Binding-site contacts:
Ligand atom C2 contacts residue ASN19 of chain 1.Q at 3.4 Å.
Ligand atom C6 contacts residue ASN19 of chain 1.Q at 4.0 Å.
Ligand atom N2 contacts residue ASN19 of chain 1.Q at 4.1 Å.
Ligand atom C4 contacts residue ASN19 of chain 1.Q at 4.5 Å.
Ligand atom C1 contacts residue ASN19 of chain 1.Q at 1.9 Å.
Ligand atom O6 contacts residue ASN19 of chain 1.Q at 4.3 Å.
Ligand atom O5 contacts residue ASN19 of chain 1.Q at 2.1 Å (h-bond).
Ligand atom C8 contacts residue TYR17 of chain 1.Q at 4.3 Å (hydrophobic).
Ligand atom C5 contacts residue ASN19 of chain 1.Q at 3.3 Å.
Ligand atom C3 contacts residue ASN19 of chain 1.Q at 4.4 Å.

The small molecule below binds the protein below.
Small molecule (SMILES): CC(=O)N[C@H]1[C@H](O[C@H]2[C@H](O)[C@@H](NC(C)=O)CO[C@@H]2CO)O[C@H](CO)[C@@H](O)[C@@H]1O

Sequence of chain 1.Q:
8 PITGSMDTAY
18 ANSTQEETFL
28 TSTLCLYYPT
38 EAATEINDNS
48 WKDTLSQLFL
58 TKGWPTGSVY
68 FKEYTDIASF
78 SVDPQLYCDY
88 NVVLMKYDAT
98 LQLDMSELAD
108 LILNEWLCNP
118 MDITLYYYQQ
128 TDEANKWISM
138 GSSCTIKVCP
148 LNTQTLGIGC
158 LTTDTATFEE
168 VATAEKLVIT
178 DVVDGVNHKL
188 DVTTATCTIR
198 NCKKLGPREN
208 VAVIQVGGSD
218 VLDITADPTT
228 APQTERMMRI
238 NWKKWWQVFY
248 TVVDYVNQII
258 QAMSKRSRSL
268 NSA